Sequence of chain 3.C:
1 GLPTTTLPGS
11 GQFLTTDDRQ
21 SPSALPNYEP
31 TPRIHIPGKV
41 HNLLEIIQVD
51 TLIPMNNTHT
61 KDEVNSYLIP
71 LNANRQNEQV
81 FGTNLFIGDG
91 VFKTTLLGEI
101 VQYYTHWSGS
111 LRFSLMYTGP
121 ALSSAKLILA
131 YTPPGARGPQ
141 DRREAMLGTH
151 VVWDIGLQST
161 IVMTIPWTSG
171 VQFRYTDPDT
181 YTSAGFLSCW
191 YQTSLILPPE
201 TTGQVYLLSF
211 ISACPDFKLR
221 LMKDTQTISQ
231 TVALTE

This small molecule binds to this protein.
Small molecule (SMILES): Cc1cc(CCCCCCCOc2ccc(C3=N[C@@H](C)CO3)cc2)on1

Sequence of chain 3.A:
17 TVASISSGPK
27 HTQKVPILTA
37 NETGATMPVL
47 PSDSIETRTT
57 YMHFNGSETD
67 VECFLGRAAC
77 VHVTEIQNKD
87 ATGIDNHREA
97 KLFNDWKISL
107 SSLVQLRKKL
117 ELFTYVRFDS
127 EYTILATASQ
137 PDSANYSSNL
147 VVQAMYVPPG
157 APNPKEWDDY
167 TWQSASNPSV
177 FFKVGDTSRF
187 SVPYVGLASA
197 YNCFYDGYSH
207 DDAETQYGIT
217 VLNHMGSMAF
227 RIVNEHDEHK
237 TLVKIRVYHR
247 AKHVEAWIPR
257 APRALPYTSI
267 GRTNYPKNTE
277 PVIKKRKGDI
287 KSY

Binding-site contacts:
Ligand atom C31 contacts residue PRO174 of chain 3.A at 3.4 Å (hydrophobic).
Ligand atom C6C contacts residue MET221 of chain 3.A at 3.7 Å (hydrophobic).
Ligand atom C7C contacts residue TYR197 of chain 3.A at 3.8 Å (hydrophobic).
Ligand atom O1B contacts residue ILE104 of chain 3.A at 3.8 Å.
Ligand atom O1B contacts residue MET221 of chain 3.A at 3.4 Å.
Ligand atom C31 contacts residue VAL176 of chain 3.A at 3.3 Å (hydrophobic).
Ligand atom C7C contacts residue TYR128 of chain 3.A at 3.6 Å (hydrophobic).
Ligand atom O1 contacts residue VAL188 of chain 3.A at 3.8 Å.
Ligand atom C4C contacts residue ILE104 of chain 3.A at 3.7 Å (hydrophobic).
Ligand atom CM1 contacts residue SER107 of chain 3.A at 3.6 Å.
Ligand atom C1B contacts residue MET221 of chain 3.A at 4.0 Å (hydrophobic).
Ligand atom C2B contacts residue MET221 of chain 3.A at 3.6 Å (hydrophobic).
Ligand atom C5C contacts residue ILE104 of chain 3.A at 3.6 Å (hydrophobic).
Ligand atom C3C contacts residue TYR128 of chain 3.A at 3.9 Å (hydrophobic).
Ligand atom O1 contacts residue TYR152 of chain 3.A at 3.9 Å.
Ligand atom C4 contacts residue MET224 of chain 3.A at 3.8 Å (hydrophobic).
Ligand atom C6C contacts residue VAL191 of chain 3.A at 3.2 Å (hydrophobic).
Ligand atom N2 contacts residue PHE186 of chain 3.A at 3.7 Å.
Ligand atom O1B contacts residue TYR128 of chain 3.A at 3.9 Å.
Ligand atom N2 contacts residue PRO174 of chain 3.A at 3.9 Å.
Ligand atom C5 contacts residue TYR152 of chain 3.A at 3.8 Å (hydrophobic).
Ligand atom C31 contacts residue SER175 of chain 3.A at 3.6 Å.
Ligand atom O1 contacts residue PHE186 of chain 3.A at 3.5 Å.
Ligand atom C5C contacts residue TYR128 of chain 3.A at 3.5 Å (hydrophobic).
Ligand atom N2 contacts residue ALA24 of chain 3.C at 3.4 Å.
Ligand atom C5 contacts residue PHE186 of chain 3.A at 3.5 Å (hydrophobic).
Ligand atom C3 contacts residue PRO174 of chain 3.A at 3.8 Å (hydrophobic).
Ligand atom C6B contacts residue TYR197 of chain 3.A at 3.6 Å (hydrophobic).
Ligand atom C2C contacts residue VAL188 of chain 3.A at 3.2 Å (hydrophobic).
Ligand atom C3B contacts residue MET221 of chain 3.A at 4.0 Å (hydrophobic).
Ligand atom C3C contacts residue VAL188 of chain 3.A at 3.3 Å (hydrophobic).
Ligand atom O1 contacts residue ALA24 of chain 3.C at 3.6 Å.
Ligand atom C31 contacts residue ALA150 of chain 3.A at 3.5 Å (hydrophobic).
Ligand atom C5B contacts residue LEU106 of chain 3.A at 3.7 Å (hydrophobic).
Ligand atom C5B contacts residue TYR197 of chain 3.A at 3.7 Å (hydrophobic).
Ligand atom C4C contacts residue TYR152 of chain 3.A at 3.8 Å (hydrophobic).
Ligand atom C3 contacts residue PHE186 of chain 3.A at 3.8 Å (hydrophobic).
Ligand atom C4 contacts residue PHE186 of chain 3.A at 3.6 Å (hydrophobic).
Ligand atom C4 contacts residue TYR152 of chain 3.A at 3.9 Å (hydrophobic).
Ligand atom C1C contacts residue TYR152 of chain 3.A at 4.0 Å (hydrophobic).